The protein below binds the small molecule below.
Small molecule (SMILES): CC[C@H](C)[C@H](NC(=O)[C@H](CCCCN=C(N)N)NC(=O)[C@@H](NC(=O)[C@H](CC(C)C)NC(=O)[C@H](CC(N)=O)NC(=O)[C@H](CC1=c2ccccc2=NC1)NC(=O)CNC(=O)[C@@H]1CCCN1C(=O)[C@H](Cc1ccccc1)NC(=O)[C@H](CO)NC(=O)[C@H](CCC(=O)O)NC(=O)[C@H](CCSC)NC(C)=O)C(C)C)C(=O)NCC(=O)N[C@@H](CC(C)C)C(=O)N[C@@H](CC(C)C)C(=O)N[C@H](C=O)CCCN=C(N)N

Sequence of chain 1.A:
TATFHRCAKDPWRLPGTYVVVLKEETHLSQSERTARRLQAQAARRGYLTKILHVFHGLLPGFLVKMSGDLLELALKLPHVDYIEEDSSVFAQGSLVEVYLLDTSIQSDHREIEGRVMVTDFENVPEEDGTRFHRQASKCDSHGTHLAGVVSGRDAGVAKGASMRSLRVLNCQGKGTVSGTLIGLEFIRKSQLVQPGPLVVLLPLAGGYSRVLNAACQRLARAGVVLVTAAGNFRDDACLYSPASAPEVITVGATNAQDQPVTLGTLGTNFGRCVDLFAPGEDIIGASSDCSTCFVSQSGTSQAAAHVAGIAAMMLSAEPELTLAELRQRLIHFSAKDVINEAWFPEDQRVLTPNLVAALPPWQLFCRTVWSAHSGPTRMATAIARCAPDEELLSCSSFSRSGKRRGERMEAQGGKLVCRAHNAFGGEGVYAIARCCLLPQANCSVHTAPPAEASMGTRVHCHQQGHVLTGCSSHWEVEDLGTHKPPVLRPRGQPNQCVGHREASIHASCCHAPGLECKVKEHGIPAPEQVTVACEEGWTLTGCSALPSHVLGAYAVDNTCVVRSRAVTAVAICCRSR

Binding-site contacts:
Ligand atom CB contacts residue ILE368 of chain 1.A at 3.6 Å (hydrophobic).
Ligand atom CH3 contacts residue ALA341 of chain 1.A at 3.4 Å (hydrophobic).
Ligand atom C contacts residue ALA341 of chain 1.A at 3.6 Å (hydrophobic).
Ligand atom CH2 contacts residue ASN340 of chain 1.A at 3.3 Å.
Ligand atom NH1 contacts residue ALA420 of chain 1.A at 3.4 Å.
Ligand atom CZ2 contacts residue GLU366 of chain 1.A at 3.3 Å.
Ligand atom CH3 contacts residue ASP343 of chain 1.A at 3.5 Å.
Ligand atom CD contacts residue ASP343 of chain 1.A at 3.5 Å.
Ligand atom CZ3 contacts residue ALA341 of chain 1.A at 3.5 Å (hydrophobic).
Ligand atom NH2 contacts residue VAL423 of chain 1.A at 3.5 Å.
Ligand atom OG contacts residue ASP367 of chain 1.A at 3.2 Å (salt-bridge).
Ligand atom N contacts residue ALA341 of chain 1.A at 2.8 Å (h-bond).
Ligand atom NH2 contacts residue ASP343 of chain 1.A at 3.4 Å (salt-bridge).
Ligand atom CA contacts residue ALA341 of chain 1.A at 3.7 Å (hydrophobic).
Ligand atom O contacts residue GLN342 of chain 1.A at 2.8 Å (h-bond).
Ligand atom NE1 contacts residue GLU366 of chain 1.A at 3.0 Å (salt-bridge).
Ligand atom CG2 contacts residue ALA442 of chain 1.A at 3.5 Å (hydrophobic).
Ligand atom NE1 contacts residue ASP367 of chain 1.A at 3.4 Å (salt-bridge).
Ligand atom CH2 contacts residue THR339 of chain 1.A at 3.5 Å.
Ligand atom C contacts residue GLN342 of chain 1.A at 3.6 Å.
Ligand atom CE2 contacts residue GLU366 of chain 1.A at 3.5 Å.
Ligand atom CD contacts residue VAL441 of chain 1.A at 3.7 Å (hydrophobic).
Ligand atom O contacts residue LEU444 of chain 1.A at 2.9 Å (h-bond).
Ligand atom C contacts residue GLN342 of chain 1.A at 3.4 Å.
Ligand atom NE contacts residue ASP343 of chain 1.A at 2.8 Å (salt-bridge).
Ligand atom CH2 contacts residue PRO364 of chain 1.A at 3.3 Å (hydrophobic).
Ligand atom CZ2 contacts residue ALA341 of chain 1.A at 3.5 Å (hydrophobic).
Ligand atom CD2 contacts residue ALA341 of chain 1.A at 3.6 Å (hydrophobic).
Ligand atom O contacts residue ALA443 of chain 1.A at 3.6 Å.
Ligand atom CD2 contacts residue GLY240 of chain 1.A at 3.5 Å.
Ligand atom O contacts residue GLN342 of chain 1.A at 3.1 Å (h-bond).
Ligand atom CZ2 contacts residue PRO364 of chain 1.A at 3.7 Å (hydrophobic).
Ligand atom CB contacts residue PRO364 of chain 1.A at 3.6 Å (hydrophobic).
Ligand atom N contacts residue ALA341 of chain 1.A at 3.6 Å.
Ligand atom CH2 contacts residue ALA341 of chain 1.A at 3.4 Å (hydrophobic).
Ligand atom O contacts residue ALA341 of chain 1.A at 3.0 Å (h-bond).
Ligand atom C contacts residue ALA341 of chain 1.A at 3.5 Å (hydrophobic).
Ligand atom ND2 contacts residue HIS391 of chain 1.A at 3.2 Å (h-bond).
Ligand atom CE3 contacts residue ALA341 of chain 1.A at 3.7 Å (hydrophobic).
Ligand atom CB contacts residue HIS391 of chain 1.A at 3.4 Å.